Sequence of chain 1.A:
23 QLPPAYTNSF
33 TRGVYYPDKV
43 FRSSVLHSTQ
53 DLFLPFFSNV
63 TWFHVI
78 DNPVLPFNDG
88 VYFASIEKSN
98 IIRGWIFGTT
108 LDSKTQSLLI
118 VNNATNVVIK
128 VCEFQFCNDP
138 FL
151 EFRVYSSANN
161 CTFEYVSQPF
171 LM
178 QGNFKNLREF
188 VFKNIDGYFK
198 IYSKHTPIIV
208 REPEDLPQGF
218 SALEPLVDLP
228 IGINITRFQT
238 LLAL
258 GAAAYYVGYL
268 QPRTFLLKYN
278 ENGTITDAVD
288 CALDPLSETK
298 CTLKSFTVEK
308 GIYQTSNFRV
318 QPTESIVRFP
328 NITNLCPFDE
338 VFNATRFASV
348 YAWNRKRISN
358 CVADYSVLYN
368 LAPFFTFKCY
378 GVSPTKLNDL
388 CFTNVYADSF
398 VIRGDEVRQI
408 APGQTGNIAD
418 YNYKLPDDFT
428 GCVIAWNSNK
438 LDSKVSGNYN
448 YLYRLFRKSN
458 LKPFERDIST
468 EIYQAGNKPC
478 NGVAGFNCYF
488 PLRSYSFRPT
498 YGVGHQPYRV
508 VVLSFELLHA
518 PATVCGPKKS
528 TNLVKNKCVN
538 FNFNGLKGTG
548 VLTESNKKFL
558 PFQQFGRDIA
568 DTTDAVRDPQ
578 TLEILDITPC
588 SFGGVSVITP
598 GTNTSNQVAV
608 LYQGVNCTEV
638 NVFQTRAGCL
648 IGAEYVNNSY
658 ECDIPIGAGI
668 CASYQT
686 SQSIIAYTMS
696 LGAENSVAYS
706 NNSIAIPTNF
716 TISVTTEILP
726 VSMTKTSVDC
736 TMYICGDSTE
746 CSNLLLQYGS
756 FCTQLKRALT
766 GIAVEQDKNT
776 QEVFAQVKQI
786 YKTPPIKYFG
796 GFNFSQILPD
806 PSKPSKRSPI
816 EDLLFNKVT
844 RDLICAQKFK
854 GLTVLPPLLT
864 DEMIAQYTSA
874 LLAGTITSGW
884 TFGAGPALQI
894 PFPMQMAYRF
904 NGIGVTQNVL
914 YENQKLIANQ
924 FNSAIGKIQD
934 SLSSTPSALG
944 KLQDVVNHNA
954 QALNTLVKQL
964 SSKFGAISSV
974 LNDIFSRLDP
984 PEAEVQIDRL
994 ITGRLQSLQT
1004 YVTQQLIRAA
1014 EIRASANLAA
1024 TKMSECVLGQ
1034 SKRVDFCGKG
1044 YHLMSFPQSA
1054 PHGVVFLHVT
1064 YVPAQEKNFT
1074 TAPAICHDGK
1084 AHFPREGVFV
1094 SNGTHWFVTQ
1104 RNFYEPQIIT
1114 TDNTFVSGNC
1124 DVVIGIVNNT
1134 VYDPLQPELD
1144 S

Sequence of chain 1.D:
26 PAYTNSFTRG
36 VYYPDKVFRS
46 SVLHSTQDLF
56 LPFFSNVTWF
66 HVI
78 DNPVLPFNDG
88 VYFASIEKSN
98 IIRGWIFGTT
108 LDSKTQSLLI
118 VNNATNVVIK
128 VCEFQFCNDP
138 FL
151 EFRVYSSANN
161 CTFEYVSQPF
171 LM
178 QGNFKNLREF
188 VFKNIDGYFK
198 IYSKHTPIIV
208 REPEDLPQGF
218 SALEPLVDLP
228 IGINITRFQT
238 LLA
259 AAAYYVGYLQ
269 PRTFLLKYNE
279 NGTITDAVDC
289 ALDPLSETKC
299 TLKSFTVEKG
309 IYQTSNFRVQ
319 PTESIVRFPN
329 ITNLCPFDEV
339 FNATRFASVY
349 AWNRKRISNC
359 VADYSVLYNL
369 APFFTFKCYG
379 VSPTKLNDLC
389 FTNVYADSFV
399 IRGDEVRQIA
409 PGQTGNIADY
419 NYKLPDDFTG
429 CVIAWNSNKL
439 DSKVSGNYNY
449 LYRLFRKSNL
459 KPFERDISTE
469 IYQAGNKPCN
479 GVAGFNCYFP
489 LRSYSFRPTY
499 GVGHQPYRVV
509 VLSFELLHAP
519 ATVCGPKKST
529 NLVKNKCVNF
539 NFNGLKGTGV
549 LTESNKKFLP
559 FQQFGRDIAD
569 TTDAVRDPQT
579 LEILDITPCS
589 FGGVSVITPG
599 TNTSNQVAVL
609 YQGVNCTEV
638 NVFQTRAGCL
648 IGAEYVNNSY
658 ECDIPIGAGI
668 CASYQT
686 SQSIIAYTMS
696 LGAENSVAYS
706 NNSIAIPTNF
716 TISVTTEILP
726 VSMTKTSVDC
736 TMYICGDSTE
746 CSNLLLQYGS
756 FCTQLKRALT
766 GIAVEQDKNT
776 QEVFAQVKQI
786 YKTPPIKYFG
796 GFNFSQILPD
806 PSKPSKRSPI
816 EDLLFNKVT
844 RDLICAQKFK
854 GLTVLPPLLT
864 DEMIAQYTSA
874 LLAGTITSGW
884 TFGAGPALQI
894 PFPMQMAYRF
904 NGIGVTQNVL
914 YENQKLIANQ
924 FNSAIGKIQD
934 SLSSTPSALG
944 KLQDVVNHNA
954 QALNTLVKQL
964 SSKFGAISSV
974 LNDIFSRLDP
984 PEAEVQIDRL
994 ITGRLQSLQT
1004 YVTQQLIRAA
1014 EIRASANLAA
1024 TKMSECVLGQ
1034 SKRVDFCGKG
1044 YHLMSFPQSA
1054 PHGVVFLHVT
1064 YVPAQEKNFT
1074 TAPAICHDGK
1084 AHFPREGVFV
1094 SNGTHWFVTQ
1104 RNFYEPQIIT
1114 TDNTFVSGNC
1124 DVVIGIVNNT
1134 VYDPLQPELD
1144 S

This protein binds this small molecule.
Small molecule (SMILES): CC(=O)N[C@@H]1[C@@H](O)[C@H](O)[C@@H](CO)O[C@H]1O

Binding-site contacts:
Ligand atom C8 contacts residue ASN277 of chain 1.A at 3.5 Å.
Ligand atom C8 contacts residue GLU278 of chain 1.A at 4.3 Å.
Ligand atom N2 contacts residue ASN279 of chain 1.A at 2.9 Å (h-bond).
Ligand atom C1 contacts residue ASN279 of chain 1.A at 1.4 Å.
Ligand atom C4 contacts residue ASN279 of chain 1.A at 4.2 Å.
Ligand atom C2 contacts residue GLU278 of chain 1.A at 3.6 Å.
Ligand atom C7 contacts residue ASN279 of chain 1.A at 3.5 Å.
Ligand atom C2 contacts residue ASN279 of chain 1.A at 2.5 Å.
Ligand atom O5 contacts residue LYS555 of chain 1.D at 4.1 Å.
Ligand atom C7 contacts residue GLU278 of chain 1.A at 3.9 Å.
Ligand atom C6 contacts residue LYS555 of chain 1.D at 4.2 Å.
Ligand atom C3 contacts residue GLU278 of chain 1.A at 4.0 Å.
Ligand atom C8 contacts residue ASN279 of chain 1.A at 3.4 Å.
Ligand atom C1 contacts residue GLU278 of chain 1.A at 3.4 Å.
Ligand atom O5 contacts residue ASN279 of chain 1.A at 2.4 Å (h-bond).
Ligand atom C3 contacts residue ASN279 of chain 1.A at 3.8 Å.
Ligand atom N2 contacts residue GLU278 of chain 1.A at 2.9 Å (salt-bridge).
Ligand atom N2 contacts residue ASN277 of chain 1.A at 4.3 Å.
Ligand atom C8 contacts residue THR281 of chain 1.A at 4.5 Å.
Ligand atom C5 contacts residue ASN279 of chain 1.A at 3.6 Å.
Ligand atom C5 contacts residue LYS555 of chain 1.D at 4.5 Å.
Ligand atom C7 contacts residue ASN277 of chain 1.A at 4.1 Å.